A protein and the small-molecule ligand that binds it are described below.
Small molecule (SMILES): O=C([O-])[C@H](O)/C=C(/[O-])O

Sequence of chain 1.I:
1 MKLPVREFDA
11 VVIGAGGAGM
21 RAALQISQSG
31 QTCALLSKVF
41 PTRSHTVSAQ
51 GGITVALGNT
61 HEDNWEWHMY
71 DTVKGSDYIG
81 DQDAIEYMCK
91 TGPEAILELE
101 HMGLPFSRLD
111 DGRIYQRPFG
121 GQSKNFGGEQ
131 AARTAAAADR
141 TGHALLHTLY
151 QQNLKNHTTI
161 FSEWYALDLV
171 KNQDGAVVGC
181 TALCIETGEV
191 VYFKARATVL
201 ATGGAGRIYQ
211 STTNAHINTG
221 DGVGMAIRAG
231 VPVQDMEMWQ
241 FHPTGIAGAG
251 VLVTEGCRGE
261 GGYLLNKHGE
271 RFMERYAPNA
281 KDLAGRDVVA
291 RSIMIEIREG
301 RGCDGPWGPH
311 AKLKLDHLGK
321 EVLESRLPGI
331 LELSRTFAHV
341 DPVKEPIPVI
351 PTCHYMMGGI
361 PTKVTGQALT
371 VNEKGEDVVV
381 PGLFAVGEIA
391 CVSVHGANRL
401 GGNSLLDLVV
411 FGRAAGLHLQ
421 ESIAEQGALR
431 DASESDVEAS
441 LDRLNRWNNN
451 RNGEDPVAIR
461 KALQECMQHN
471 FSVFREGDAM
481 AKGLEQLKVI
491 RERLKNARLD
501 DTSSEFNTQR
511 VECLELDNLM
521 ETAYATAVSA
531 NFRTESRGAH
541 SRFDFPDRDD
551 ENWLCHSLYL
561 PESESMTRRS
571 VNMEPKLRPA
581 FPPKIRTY

Binding-site contacts:
Ligand atom C1 contacts residue ARG286 of chain 1.I at 3.7 Å.
Ligand atom C3 contacts residue PHE119 of chain 1.I at 3.9 Å (hydrophobic).
Ligand atom O2 contacts residue HIS242 of chain 1.I at 3.1 Å.
Ligand atom O2 contacts residue ARG286 of chain 1.I at 3.6 Å (salt-bridge).
Ligand atom O4A contacts residue GLY401 of chain 1.I at 3.3 Å.
Ligand atom O2 contacts residue FAD1 of chain 1.CA at 3.8 Å.
Ligand atom O1B contacts residue THR254 of chain 1.I at 3.0 Å.
Ligand atom O4B contacts residue ARG399 of chain 1.I at 3.0 Å (salt-bridge).
Ligand atom C1 contacts residue GLU255 of chain 1.I at 3.2 Å.
Ligand atom C2 contacts residue FAD1 of chain 1.CA at 3.3 Å.
Ligand atom O1B contacts residue ARG286 of chain 1.I at 3.8 Å.
Ligand atom O4A contacts residue ARG286 of chain 1.I at 3.2 Å (salt-bridge).
Ligand atom O4B contacts residue ARG286 of chain 1.I at 3.0 Å (salt-bridge).
Ligand atom O1B contacts residue LEU252 of chain 1.I at 3.9 Å.
Ligand atom O1A contacts residue FAD1 of chain 1.CA at 3.8 Å.
Ligand atom O4A contacts residue FAD1 of chain 1.CA at 3.2 Å.
Ligand atom C4 contacts residue ARG286 of chain 1.I at 3.1 Å.
Ligand atom O2 contacts residue LEU252 of chain 1.I at 3.4 Å.
Ligand atom O4B contacts residue FAD1 of chain 1.CA at 3.1 Å.
Ligand atom O2 contacts residue HIS354 of chain 1.I at 3.2 Å (h-bond).
Ligand atom C1 contacts residue HIS242 of chain 1.I at 3.7 Å.
Ligand atom O1A contacts residue GLY51 of chain 1.I at 2.9 Å.
Ligand atom C1 contacts residue PHE119 of chain 1.I at 3.8 Å (hydrophobic).
Ligand atom O1A contacts residue GLU255 of chain 1.I at 3.4 Å (salt-bridge).
Ligand atom C4 contacts residue FAD1 of chain 1.CA at 3.4 Å.
Ligand atom C2 contacts residue HIS242 of chain 1.I at 3.9 Å.
Ligand atom O1A contacts residue THR254 of chain 1.I at 2.4 Å (h-bond).
Ligand atom O4B contacts residue HIS354 of chain 1.I at 2.8 Å (h-bond).
Ligand atom O4A contacts residue ARG399 of chain 1.I at 3.1 Å (salt-bridge).
Ligand atom O4A contacts residue GLY402 of chain 1.I at 2.9 Å (h-bond).
Ligand atom C1 contacts residue GLY51 of chain 1.I at 4.0 Å.
Ligand atom C1 contacts residue THR254 of chain 1.I at 3.1 Å.
Ligand atom O1A contacts residue PHE119 of chain 1.I at 3.0 Å.
Ligand atom C3 contacts residue ARG286 of chain 1.I at 2.9 Å.
Ligand atom C4 contacts residue GLY402 of chain 1.I at 4.0 Å.
Ligand atom O1B contacts residue GLU255 of chain 1.I at 2.5 Å (salt-bridge).
Ligand atom C4 contacts residue ARG399 of chain 1.I at 3.6 Å.
Ligand atom C2 contacts residue ARG286 of chain 1.I at 3.6 Å.
Ligand atom C3 contacts residue FAD1 of chain 1.CA at 3.2 Å.
Ligand atom O1B contacts residue HIS242 of chain 1.I at 2.8 Å (h-bond).